Binding-site contacts:
Ligand atom C5 contacts residue ALA686 of chain 1.B at 4.1 Å (hydrophobic).
Ligand atom C1 contacts residue GLN875 of chain 1.A at 3.9 Å.
Ligand atom C1 contacts residue ASN1054 of chain 1.B at 1.4 Å.
Ligand atom C6 contacts residue ALA686 of chain 1.B at 4.1 Å (hydrophobic).
Ligand atom C3 contacts residue ASN1054 of chain 1.B at 3.8 Å.
Ligand atom C7 contacts residue ASN1054 of chain 1.B at 3.5 Å.
Ligand atom N2 contacts residue GLN875 of chain 1.A at 4.2 Å.
Ligand atom C2 contacts residue ASN1054 of chain 1.B at 2.5 Å.
Ligand atom O7 contacts residue ASN1054 of chain 1.B at 3.8 Å.
Ligand atom C4 contacts residue ASN1054 of chain 1.B at 4.2 Å.
Ligand atom C5 contacts residue ASN1054 of chain 1.B at 3.7 Å.
Ligand atom O4 contacts residue ALA686 of chain 1.B at 4.1 Å.
Ligand atom N2 contacts residue ASN1054 of chain 1.B at 2.9 Å (h-bond).
Ligand atom C8 contacts residue GLU1052 of chain 1.B at 4.1 Å.
Ligand atom C2 contacts residue GLN875 of chain 1.A at 4.3 Å.
Ligand atom O5 contacts residue ASN1054 of chain 1.B at 2.4 Å (h-bond).
Ligand atom C8 contacts residue ASN1054 of chain 1.B at 4.4 Å.
Ligand atom C3 contacts residue GLN875 of chain 1.A at 4.0 Å.
Ligand atom C5 contacts residue GLN875 of chain 1.A at 4.3 Å.

A small-molecule ligand and the protein it binds are described below.
Small molecule (SMILES): CC(=O)N[C@@H]1[C@@H](O)[C@H](O)[C@@H](CO)O[C@H]1O

Sequence of chain 1.A:
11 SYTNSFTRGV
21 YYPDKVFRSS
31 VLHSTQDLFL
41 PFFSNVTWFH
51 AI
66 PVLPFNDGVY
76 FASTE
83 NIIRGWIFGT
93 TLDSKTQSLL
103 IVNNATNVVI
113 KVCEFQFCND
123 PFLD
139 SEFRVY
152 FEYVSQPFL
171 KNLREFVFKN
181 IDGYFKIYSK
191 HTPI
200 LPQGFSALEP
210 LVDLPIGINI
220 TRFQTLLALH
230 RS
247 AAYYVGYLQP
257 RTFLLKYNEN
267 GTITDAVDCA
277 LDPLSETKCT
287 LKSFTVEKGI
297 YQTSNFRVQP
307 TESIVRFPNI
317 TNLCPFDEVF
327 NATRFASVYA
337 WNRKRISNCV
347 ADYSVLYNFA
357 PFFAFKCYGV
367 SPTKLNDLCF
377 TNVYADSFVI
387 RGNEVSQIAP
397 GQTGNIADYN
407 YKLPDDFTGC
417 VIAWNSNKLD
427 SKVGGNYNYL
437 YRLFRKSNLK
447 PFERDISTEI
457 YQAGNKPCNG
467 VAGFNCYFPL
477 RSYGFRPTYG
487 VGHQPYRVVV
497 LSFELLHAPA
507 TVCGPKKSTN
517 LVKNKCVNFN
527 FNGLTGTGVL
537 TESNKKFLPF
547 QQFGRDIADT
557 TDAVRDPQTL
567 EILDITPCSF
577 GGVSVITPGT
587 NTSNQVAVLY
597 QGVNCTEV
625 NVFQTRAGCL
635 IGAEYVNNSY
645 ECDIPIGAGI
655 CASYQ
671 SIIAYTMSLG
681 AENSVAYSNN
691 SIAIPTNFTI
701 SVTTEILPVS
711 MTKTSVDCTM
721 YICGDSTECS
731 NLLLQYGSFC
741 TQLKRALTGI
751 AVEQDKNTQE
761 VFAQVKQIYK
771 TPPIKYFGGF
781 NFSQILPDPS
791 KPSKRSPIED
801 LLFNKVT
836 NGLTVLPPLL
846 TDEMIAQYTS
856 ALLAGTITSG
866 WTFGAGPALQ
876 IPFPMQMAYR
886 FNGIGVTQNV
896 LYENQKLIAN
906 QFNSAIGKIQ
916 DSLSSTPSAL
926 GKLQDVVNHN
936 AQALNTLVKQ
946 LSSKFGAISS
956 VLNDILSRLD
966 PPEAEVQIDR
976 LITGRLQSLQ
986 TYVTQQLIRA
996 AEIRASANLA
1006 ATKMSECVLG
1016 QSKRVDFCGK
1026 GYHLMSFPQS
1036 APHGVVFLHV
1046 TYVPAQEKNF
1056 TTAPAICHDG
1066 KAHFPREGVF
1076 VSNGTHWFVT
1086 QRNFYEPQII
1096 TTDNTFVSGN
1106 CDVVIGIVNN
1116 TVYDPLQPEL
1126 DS

Sequence of chain 1.B:
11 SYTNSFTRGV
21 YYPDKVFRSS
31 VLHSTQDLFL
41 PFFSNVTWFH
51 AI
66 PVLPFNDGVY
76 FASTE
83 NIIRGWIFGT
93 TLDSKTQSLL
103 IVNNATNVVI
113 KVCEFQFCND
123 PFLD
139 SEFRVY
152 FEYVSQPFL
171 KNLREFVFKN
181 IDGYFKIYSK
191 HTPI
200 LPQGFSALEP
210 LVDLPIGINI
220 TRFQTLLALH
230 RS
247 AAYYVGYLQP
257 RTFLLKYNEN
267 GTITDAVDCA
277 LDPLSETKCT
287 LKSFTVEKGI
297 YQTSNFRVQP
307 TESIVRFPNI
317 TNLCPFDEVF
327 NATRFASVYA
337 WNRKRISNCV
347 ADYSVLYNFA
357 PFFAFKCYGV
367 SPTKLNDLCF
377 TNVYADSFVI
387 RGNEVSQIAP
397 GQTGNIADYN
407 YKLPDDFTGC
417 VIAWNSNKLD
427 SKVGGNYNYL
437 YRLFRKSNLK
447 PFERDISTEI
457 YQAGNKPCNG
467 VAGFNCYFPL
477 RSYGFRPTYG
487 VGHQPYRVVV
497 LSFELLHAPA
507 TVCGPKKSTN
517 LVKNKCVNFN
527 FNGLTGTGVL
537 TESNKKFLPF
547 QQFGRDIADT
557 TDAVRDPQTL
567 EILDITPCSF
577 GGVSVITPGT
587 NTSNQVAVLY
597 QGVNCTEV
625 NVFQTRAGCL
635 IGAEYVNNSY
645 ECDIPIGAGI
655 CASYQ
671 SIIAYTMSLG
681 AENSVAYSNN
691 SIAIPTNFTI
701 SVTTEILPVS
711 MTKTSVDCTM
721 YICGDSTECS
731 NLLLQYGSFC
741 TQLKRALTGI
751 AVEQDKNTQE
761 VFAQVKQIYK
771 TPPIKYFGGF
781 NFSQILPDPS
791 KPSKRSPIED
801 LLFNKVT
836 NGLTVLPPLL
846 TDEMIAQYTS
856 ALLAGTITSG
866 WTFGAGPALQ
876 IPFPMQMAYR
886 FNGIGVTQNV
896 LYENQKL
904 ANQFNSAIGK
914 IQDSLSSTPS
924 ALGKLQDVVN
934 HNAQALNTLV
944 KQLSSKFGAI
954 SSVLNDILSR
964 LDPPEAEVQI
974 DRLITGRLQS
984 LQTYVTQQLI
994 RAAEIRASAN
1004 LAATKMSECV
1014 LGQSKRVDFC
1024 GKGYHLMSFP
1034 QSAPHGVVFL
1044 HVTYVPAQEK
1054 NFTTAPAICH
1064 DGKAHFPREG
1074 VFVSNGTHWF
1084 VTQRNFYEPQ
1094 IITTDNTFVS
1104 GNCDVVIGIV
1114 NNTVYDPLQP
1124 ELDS